This protein binds this small molecule.
Small molecule (SMILES): CN(CCS)S(=O)(=O)c1ccc(C=O)cc1

Sequence of chain 1.A:
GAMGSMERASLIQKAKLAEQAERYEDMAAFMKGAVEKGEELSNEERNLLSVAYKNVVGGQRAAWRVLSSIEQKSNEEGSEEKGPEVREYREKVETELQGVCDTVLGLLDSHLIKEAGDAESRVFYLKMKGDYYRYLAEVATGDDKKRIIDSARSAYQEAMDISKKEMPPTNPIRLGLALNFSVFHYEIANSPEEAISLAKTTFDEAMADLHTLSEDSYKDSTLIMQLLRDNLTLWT

Binding-site contacts:
Ligand atom S1 contacts residue GLY176 of chain 1.A at 3.8 Å.
Ligand atom C5 contacts residue CYS7 of chain 1.B at 3.7 Å (hydrophobic).
Ligand atom C9 contacts residue ILE173 of chain 1.A at 3.9 Å (hydrophobic).
Ligand atom S1 contacts residue CYS7 of chain 1.B at 2.0 Å (h-bond).
Ligand atom C8 contacts residue PHE124 of chain 1.A at 4.0 Å (hydrophobic).
Ligand atom C1 contacts residue LEU223 of chain 1.A at 3.8 Å (hydrophobic).
Ligand atom S1 contacts residue LEU227 of chain 1.A at 4.3 Å.
Ligand atom C8 contacts residue LYS127 of chain 1.A at 1.4 Å.
Ligand atom C10 contacts residue ILE224 of chain 1.A at 4.0 Å (hydrophobic).
Ligand atom C3 contacts residue CYS7 of chain 1.B at 3.0 Å (hydrophobic).
Ligand atom C1 contacts residue ILE224 of chain 1.A at 3.5 Å (hydrophobic).
Ligand atom N1 contacts residue CYS7 of chain 1.B at 4.3 Å.
Ligand atom C8 contacts residue ILE173 of chain 1.A at 4.4 Å (hydrophobic).
Ligand atom C8 contacts residue CYS7 of chain 1.B at 4.3 Å (hydrophobic).
Ligand atom C7 contacts residue CYS7 of chain 1.B at 3.5 Å (hydrophobic).
Ligand atom C5 contacts residue LYS127 of chain 1.A at 4.4 Å.
Ligand atom C3 contacts residue ILE224 of chain 1.A at 4.2 Å (hydrophobic).
Ligand atom C7 contacts residue LYS127 of chain 1.A at 2.6 Å.
Ligand atom C9 contacts residue PRO172 of chain 1.A at 3.3 Å (hydrophobic).
Ligand atom C9 contacts residue GLY176 of chain 1.A at 4.1 Å.
Ligand atom O1 contacts residue ILE224 of chain 1.A at 3.7 Å.
Ligand atom C4 contacts residue CYS7 of chain 1.B at 3.7 Å (hydrophobic).
Ligand atom N1 contacts residue ILE224 of chain 1.A at 4.4 Å.
Ligand atom C6 contacts residue LYS127 of chain 1.A at 3.1 Å.
Ligand atom C6 contacts residue PHE124 of chain 1.A at 4.1 Å (hydrophobic).
Ligand atom C2 contacts residue GLN8 of chain 1.B at 3.9 Å.
Ligand atom C9 contacts residue LYS127 of chain 1.A at 3.7 Å.
Ligand atom O1 contacts residue PRO172 of chain 1.A at 4.1 Å.
Ligand atom C3 contacts residue LEU227 of chain 1.A at 3.9 Å (hydrophobic).
Ligand atom S1 contacts residue ILE224 of chain 1.A at 3.9 Å.
Ligand atom C9 contacts residue CYS7 of chain 1.B at 3.5 Å (hydrophobic).
Ligand atom C10 contacts residue CYS7 of chain 1.B at 3.6 Å (hydrophobic).
Ligand atom C3 contacts residue GLN8 of chain 1.B at 3.7 Å.
Ligand atom C6 contacts residue CYS7 of chain 1.B at 3.6 Å (hydrophobic).
Ligand atom C7 contacts residue PHE124 of chain 1.A at 4.3 Å (hydrophobic).
Ligand atom C10 contacts residue PRO172 of chain 1.A at 3.5 Å (hydrophobic).
Ligand atom C2 contacts residue CYS7 of chain 1.B at 3.2 Å (hydrophobic).
Ligand atom S1 contacts residue LEU179 of chain 1.A at 4.4 Å.

Sequence of chain 1.B:
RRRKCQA